This small molecule binds to this protein.
Small molecule (SMILES): CCC[C@H](NCc1c(COP(=O)(O)O)cnc(C)c1O)C(=O)O

Binding-site contacts:
Ligand atom C4 contacts residue GLY199 of chain 1.C at 3.3 Å.
Ligand atom C6 contacts residue GLU200 of chain 1.C at 3.4 Å.
Ligand atom O contacts residue ALA261 of chain 1.C at 2.9 Å (h-bond).
Ligand atom CA contacts residue PLP1 of chain 1.H at 3.1 Å.
Ligand atom O4P contacts residue PLP1 of chain 1.H at 0.5 Å (h-bond).
Ligand atom N1 contacts residue PLP1 of chain 1.H at 0.2 Å (h-bond).
Ligand atom N1 contacts residue GLU196 of chain 1.C at 2.6 Å (salt-bridge).
Ligand atom C3 contacts residue GLY199 of chain 1.C at 3.4 Å.
Ligand atom O3P contacts residue ARG66 of chain 1.C at 2.9 Å (salt-bridge).
Ligand atom C6 contacts residue GLU196 of chain 1.C at 3.5 Å.
Ligand atom O2P contacts residue PLP1 of chain 1.H at 1.0 Å (h-bond).
Ligand atom O3 contacts residue TYR167 of chain 1.C at 3.2 Å (h-bond).
Ligand atom C4 contacts residue PLP1 of chain 1.H at 1.0 Å.
Ligand atom O1P contacts residue THR260 of chain 1.C at 2.7 Å (h-bond).
Ligand atom N contacts residue LYS162 of chain 1.C at 2.4 Å (salt-bridge).
Ligand atom O3 contacts residue GLY199 of chain 1.C at 3.5 Å.
Ligand atom C2A contacts residue SER198 of chain 1.C at 3.4 Å.
Ligand atom C4A contacts residue PLP1 of chain 1.H at 1.4 Å.
Ligand atom C5A contacts residue PLP1 of chain 1.H at 0.6 Å.
Ligand atom C2 contacts residue PLP1 of chain 1.H at 0.6 Å.
Ligand atom OXT contacts residue THR260 of chain 1.C at 3.4 Å.
Ligand atom C4A contacts residue LYS162 of chain 1.C at 2.8 Å.
Ligand atom C6 contacts residue PLP1 of chain 1.H at 0.3 Å.
Ligand atom C2A contacts residue PLP1 of chain 1.H at 0.5 Å.
Ligand atom C5 contacts residue PLP1 of chain 1.H at 0.6 Å.
Ligand atom O3 contacts residue PLP1 of chain 1.H at 1.3 Å (h-bond).
Ligand atom C contacts residue PLP1 of chain 1.H at 3.4 Å.
Ligand atom O1P contacts residue PLP1 of chain 1.H at 0.5 Å (h-bond).
Ligand atom O3P contacts residue ILE223 of chain 1.C at 2.9 Å (h-bond).
Ligand atom N contacts residue PLP1 of chain 1.H at 1.8 Å.
Ligand atom C4 contacts residue LYS162 of chain 1.C at 3.3 Å.
Ligand atom C6 contacts residue ASN201 of chain 1.C at 3.5 Å.
Ligand atom O2P contacts residue GLY259 of chain 1.C at 3.2 Å.
Ligand atom O2P contacts residue THR260 of chain 1.C at 3.3 Å (h-bond).
Ligand atom C3 contacts residue PLP1 of chain 1.H at 1.0 Å.
Ligand atom OXT contacts residue PLP1 of chain 1.H at 3.5 Å.
Ligand atom P contacts residue PLP1 of chain 1.H at 0.5 Å.
Ligand atom O2P contacts residue THR224 of chain 1.C at 2.7 Å (h-bond).
Ligand atom OXT contacts residue TYR103 of chain 1.C at 3.3 Å (h-bond).
Ligand atom O3P contacts residue PLP1 of chain 1.H at 0.5 Å (h-bond).

Sequence of chain 1.B:
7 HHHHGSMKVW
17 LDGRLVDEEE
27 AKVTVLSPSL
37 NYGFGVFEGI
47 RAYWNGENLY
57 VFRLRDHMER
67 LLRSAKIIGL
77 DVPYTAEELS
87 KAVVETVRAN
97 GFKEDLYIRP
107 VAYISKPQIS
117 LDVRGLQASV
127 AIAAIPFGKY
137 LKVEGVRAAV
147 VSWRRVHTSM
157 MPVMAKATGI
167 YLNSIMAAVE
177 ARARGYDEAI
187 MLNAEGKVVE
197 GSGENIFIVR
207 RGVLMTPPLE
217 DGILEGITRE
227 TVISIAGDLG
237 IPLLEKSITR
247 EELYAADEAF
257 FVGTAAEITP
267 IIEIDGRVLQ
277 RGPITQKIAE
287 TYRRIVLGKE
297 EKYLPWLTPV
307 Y

Sequence of chain 1.C:
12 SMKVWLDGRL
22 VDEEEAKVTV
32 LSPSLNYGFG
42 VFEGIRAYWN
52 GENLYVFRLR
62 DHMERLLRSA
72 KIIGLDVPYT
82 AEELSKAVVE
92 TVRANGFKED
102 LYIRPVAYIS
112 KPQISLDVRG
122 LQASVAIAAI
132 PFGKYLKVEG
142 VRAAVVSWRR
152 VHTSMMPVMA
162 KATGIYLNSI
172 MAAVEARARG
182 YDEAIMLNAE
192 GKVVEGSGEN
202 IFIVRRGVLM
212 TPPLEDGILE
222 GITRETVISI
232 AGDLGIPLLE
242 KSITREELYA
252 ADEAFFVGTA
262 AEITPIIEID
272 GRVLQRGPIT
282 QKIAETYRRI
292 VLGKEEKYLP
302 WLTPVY